Binding-site contacts:
Ligand atom C1 contacts residue ASN1134 of chain 1.C at 1.4 Å.
Ligand atom C2 contacts residue ASN1134 of chain 1.C at 2.5 Å.
Ligand atom C7 contacts residue ASN1134 of chain 1.C at 3.3 Å.
Ligand atom C8 contacts residue ASN1134 of chain 1.C at 4.4 Å.
Ligand atom N2 contacts residue ASN1134 of chain 1.C at 2.9 Å (h-bond).
Ligand atom O7 contacts residue ASN1134 of chain 1.C at 3.3 Å (h-bond).
Ligand atom C5 contacts residue ASN1134 of chain 1.C at 3.7 Å.
Ligand atom C3 contacts residue ASN1134 of chain 1.C at 3.8 Å.
Ligand atom C4 contacts residue ASN1134 of chain 1.C at 4.2 Å.
Ligand atom O5 contacts residue ASN1134 of chain 1.C at 2.4 Å (h-bond).

The small molecule below binds the protein below.
Small molecule (SMILES): CC(=O)N[C@H]1[C@H](O[C@H]2[C@H](O)[C@@H](NC(C)=O)CO[C@@H]2CO)O[C@H](CO)[C@@H](O[C@H]2O[C@H](CO)[C@@H](O)[C@H](O)[C@@H]2O)[C@@H]1O

Sequence of chain 1.C:
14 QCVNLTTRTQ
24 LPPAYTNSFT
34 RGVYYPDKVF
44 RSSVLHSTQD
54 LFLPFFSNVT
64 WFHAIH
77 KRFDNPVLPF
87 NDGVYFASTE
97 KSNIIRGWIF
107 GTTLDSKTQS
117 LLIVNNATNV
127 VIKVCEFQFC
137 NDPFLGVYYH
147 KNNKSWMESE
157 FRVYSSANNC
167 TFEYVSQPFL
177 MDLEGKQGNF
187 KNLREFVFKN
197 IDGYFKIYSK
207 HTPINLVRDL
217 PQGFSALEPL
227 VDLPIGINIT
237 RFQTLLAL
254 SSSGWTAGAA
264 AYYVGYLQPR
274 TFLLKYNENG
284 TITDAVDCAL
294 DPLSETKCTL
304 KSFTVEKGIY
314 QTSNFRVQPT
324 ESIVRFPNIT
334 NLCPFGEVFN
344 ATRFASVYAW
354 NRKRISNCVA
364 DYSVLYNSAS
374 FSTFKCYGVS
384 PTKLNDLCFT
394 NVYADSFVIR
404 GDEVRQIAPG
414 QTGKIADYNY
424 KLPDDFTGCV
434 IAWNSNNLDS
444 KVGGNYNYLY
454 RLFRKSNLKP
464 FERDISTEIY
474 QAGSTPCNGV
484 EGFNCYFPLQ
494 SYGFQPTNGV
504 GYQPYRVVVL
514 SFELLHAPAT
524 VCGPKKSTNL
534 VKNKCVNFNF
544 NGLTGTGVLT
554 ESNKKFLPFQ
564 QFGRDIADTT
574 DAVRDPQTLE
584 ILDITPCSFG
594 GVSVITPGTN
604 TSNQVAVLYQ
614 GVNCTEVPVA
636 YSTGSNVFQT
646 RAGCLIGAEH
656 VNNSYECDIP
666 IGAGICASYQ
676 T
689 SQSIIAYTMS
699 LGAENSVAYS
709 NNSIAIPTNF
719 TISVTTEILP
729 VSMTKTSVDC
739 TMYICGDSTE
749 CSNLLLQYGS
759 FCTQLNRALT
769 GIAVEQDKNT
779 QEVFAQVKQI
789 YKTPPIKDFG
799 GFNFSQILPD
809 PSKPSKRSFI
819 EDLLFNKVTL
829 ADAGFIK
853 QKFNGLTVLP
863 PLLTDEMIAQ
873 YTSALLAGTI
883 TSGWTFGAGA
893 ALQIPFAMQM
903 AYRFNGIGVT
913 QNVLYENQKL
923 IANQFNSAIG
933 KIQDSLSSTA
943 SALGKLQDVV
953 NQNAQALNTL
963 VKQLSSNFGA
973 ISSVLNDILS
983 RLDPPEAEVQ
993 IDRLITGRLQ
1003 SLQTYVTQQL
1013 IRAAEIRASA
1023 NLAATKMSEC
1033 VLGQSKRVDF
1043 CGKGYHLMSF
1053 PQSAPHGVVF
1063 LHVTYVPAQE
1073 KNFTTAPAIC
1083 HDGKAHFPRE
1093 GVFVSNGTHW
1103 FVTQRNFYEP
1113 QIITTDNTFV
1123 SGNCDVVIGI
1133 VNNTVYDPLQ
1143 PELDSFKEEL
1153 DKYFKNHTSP